A protein and the small-molecule ligand that binds it are described below.
Small molecule (SMILES): NC(=O)[C@@H]1CSSCCC(=O)N[C@@H](CCCCN=C(N)N)C(=O)NCC(=O)N[C@@H](CC(=O)O)C(=O)N[C@@H](CC2=CN=C3CC=CC=C23)C(=O)N2CCC[C@H]2C(=O)N1

Sequence of chain 1.B:
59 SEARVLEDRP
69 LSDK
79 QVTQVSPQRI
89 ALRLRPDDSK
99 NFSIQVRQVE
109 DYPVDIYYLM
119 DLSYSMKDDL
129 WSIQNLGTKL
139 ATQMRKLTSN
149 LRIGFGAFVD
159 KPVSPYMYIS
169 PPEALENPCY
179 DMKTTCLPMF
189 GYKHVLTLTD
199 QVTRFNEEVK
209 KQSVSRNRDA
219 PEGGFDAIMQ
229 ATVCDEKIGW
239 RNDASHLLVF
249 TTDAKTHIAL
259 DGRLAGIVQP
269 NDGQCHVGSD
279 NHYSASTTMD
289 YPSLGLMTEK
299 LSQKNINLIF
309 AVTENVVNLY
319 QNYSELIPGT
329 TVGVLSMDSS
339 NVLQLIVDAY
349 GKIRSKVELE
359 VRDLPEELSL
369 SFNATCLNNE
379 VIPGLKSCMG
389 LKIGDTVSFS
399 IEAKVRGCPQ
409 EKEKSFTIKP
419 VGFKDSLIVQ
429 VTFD

Binding-site contacts:
Ligand atom CG contacts residue ASP126 of chain 1.B at 3.5 Å.
Ligand atom CA contacts residue ASP126 of chain 1.B at 3.5 Å.
Ligand atom CZ contacts residue TYR189 of chain 1.A at 3.5 Å (hydrophobic).
Ligand atom NE contacts residue PHE231 of chain 1.A at 3.6 Å.
Ligand atom N contacts residue ARG216 of chain 1.B at 2.9 Å (salt-bridge).
Ligand atom CZ contacts residue SER225 of chain 1.A at 3.3 Å.
Ligand atom NH1 contacts residue ASP224 of chain 1.A at 3.1 Å (salt-bridge).
Ligand atom CA contacts residue TYR190 of chain 1.A at 3.4 Å (hydrophobic).
Ligand atom CB contacts residue ASP126 of chain 1.B at 3.3 Å.
Ligand atom OD1 contacts residue MG1 of chain 1.L at 2.4 Å.
Ligand atom NH1 contacts residue SER225 of chain 1.A at 3.0 Å (h-bond).
Ligand atom CG contacts residue TYR122 of chain 1.B at 3.4 Å (hydrophobic).
Ligand atom CG contacts residue SER121 of chain 1.B at 3.1 Å.
Ligand atom CZ contacts residue LEU192 of chain 1.A at 3.4 Å (hydrophobic).
Ligand atom OD2 contacts residue TYR122 of chain 1.B at 2.4 Å.
Ligand atom CB contacts residue ASN215 of chain 1.B at 3.5 Å.
Ligand atom CD contacts residue PHE231 of chain 1.A at 3.1 Å (hydrophobic).
Ligand atom OD2 contacts residue SER123 of chain 1.B at 3.2 Å (h-bond).
Ligand atom CB contacts residue ARG216 of chain 1.B at 3.7 Å.
Ligand atom O contacts residue ALA218 of chain 1.B at 3.8 Å.
Ligand atom CG contacts residue TYR189 of chain 1.A at 3.8 Å (hydrophobic).
Ligand atom OD1 contacts residue GLU220 of chain 1.B at 3.4 Å (salt-bridge).
Ligand atom OD2 contacts residue SER121 of chain 1.B at 3.1 Å (h-bond).
Ligand atom O contacts residue ASP232 of chain 1.A at 3.1 Å (salt-bridge).
Ligand atom NE contacts residue SER225 of chain 1.A at 3.7 Å.
Ligand atom C contacts residue ARG216 of chain 1.B at 3.6 Å.
Ligand atom NH2 contacts residue LEU192 of chain 1.A at 2.6 Å.
Ligand atom CA contacts residue ARG216 of chain 1.B at 3.5 Å.
Ligand atom CH2 contacts residue MET180 of chain 1.B at 3.3 Å (hydrophobic).
Ligand atom CG contacts residue ASN215 of chain 1.B at 3.8 Å.
Ligand atom OD1 contacts residue SER121 of chain 1.B at 2.4 Å (h-bond).
Ligand atom CG' contacts residue TYR190 of chain 1.A at 3.7 Å (hydrophobic).
Ligand atom OD2 contacts residue ASN215 of chain 1.B at 3.7 Å.
Ligand atom CG contacts residue TYR190 of chain 1.A at 3.7 Å (hydrophobic).
Ligand atom OD1 contacts residue SER123 of chain 1.B at 2.7 Å.
Ligand atom CG contacts residue SER123 of chain 1.B at 3.2 Å.
Ligand atom NH2 contacts residue TYR189 of chain 1.A at 2.6 Å (h-bond).
Ligand atom CG contacts residue MG1 of chain 1.L at 3.5 Å.
Ligand atom O contacts residue ALA218 of chain 1.B at 3.8 Å.
Ligand atom O contacts residue TYR122 of chain 1.B at 3.0 Å.

Sequence of chain 1.A:
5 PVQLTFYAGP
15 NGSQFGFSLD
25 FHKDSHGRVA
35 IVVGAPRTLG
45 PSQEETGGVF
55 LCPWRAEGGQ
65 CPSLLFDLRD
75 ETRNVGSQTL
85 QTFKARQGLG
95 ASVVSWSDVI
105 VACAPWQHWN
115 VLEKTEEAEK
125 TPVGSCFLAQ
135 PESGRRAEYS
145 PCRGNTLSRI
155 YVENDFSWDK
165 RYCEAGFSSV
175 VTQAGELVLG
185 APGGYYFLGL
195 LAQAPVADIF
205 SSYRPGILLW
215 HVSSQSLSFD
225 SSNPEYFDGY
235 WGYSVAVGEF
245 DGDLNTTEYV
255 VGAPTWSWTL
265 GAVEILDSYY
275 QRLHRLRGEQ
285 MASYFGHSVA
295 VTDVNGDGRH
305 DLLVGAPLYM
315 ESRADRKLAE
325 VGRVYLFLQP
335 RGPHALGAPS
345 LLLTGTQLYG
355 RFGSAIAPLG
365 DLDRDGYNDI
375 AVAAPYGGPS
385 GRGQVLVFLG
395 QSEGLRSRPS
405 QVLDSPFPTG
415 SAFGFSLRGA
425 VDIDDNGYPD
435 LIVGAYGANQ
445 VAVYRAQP